This small molecule binds to this protein.
Small molecule (SMILES): Nc1ncnc2c1ncn2[C@@H]1O[C@H](CO[P](=O)(O)O[C@H]2[C@@H](O)[C@H](n3ccc(=O)[nH]c3=O)O[C@@H]2CO[P](=O)(O)O[C@H]2[C@@H](O)[C@H](n3ccc(=O)[nH]c3=O)O[C@@H]2CO[P](=O)(O)O[C@H]2[C@@H](O)[C@H](n3ccc(=O)[nH]c3=O)O[C@@H]2COP(=O)=O)[C@@H](O[P](=O)(O)OC[C@H]2O[C@@H](n3ccc(=O)[nH]c3=O)[C@H](O)[C@@H]2O[P](=O)(O)OC[C@H]2O[C@@H](n3ccc(=O)[nH]c3=O)[C@H](O)[C@@H]2O[P](=O)(O)OC[C@H]2O[C@@H](n3ccc(=O)[nH]c3=O)[C@H](O)[C@@H]2O)[C@H]1O

Binding-site contacts:
Ligand atom O4' contacts residue TYR10 of chain 1.B at 3.4 Å.
Ligand atom C2 contacts residue PHE40 of chain 1.B at 3.4 Å (hydrophobic).
Ligand atom OP2 contacts residue LYS81 of chain 1.B at 2.9 Å (salt-bridge).
Ligand atom O2 contacts residue PHE8 of chain 1.A at 3.3 Å.
Ligand atom N3 contacts residue LYS46 of chain 1.A at 3.0 Å (salt-bridge).
Ligand atom N6 contacts residue GLN14 of chain 1.A at 3.2 Å (h-bond).
Ligand atom O4 contacts residue TYR10 of chain 1.B at 3.4 Å.
Ligand atom O2 contacts residue THR82 of chain 1.A at 3.1 Å (h-bond).
Ligand atom O2 contacts residue LYS35 of chain 1.A at 2.4 Å (salt-bridge).
Ligand atom OP2 contacts residue LYS81 of chain 1.A at 3.0 Å (salt-bridge).
Ligand atom O2' contacts residue LYS81 of chain 1.B at 3.2 Å (salt-bridge).
Ligand atom O2' contacts residue LYS81 of chain 1.A at 3.1 Å (salt-bridge).
Ligand atom N7 contacts residue ASP39 of chain 1.A at 3.2 Å (salt-bridge).
Ligand atom N1 contacts residue GLN14 of chain 1.A at 3.1 Å (h-bond).
Ligand atom N3 contacts residue TYR10 of chain 1.A at 3.3 Å.
Ligand atom O2' contacts residue LYS46 of chain 1.A at 2.7 Å (salt-bridge).
Ligand atom OP2 contacts residue LYS84 of chain 1.A at 3.1 Å (salt-bridge).
Ligand atom C4 contacts residue TYR10 of chain 1.B at 3.3 Å (hydrophobic).
Ligand atom O2 contacts residue GLN77 of chain 1.B at 3.3 Å (h-bond).
Ligand atom O2 contacts residue THR82 of chain 1.B at 3.1 Å (h-bond).
Ligand atom O2 contacts residue LYS81 of chain 1.A at 3.3 Å.
Ligand atom O4' contacts residue PHE8 of chain 1.B at 3.2 Å.
Ligand atom O2 contacts residue LYS81 of chain 1.B at 3.3 Å.
Ligand atom N3 contacts residue GLN77 of chain 1.A at 2.8 Å (h-bond).
Ligand atom C5 contacts residue TYR10 of chain 1.B at 3.2 Å (hydrophobic).
Ligand atom N3 contacts residue THR82 of chain 1.A at 3.1 Å (h-bond).
Ligand atom O2 contacts residue LYS35 of chain 1.B at 3.2 Å.
Ligand atom N3 contacts residue THR82 of chain 1.B at 3.2 Å (h-bond).
Ligand atom C4 contacts residue LYS46 of chain 1.A at 3.1 Å.
Ligand atom O2 contacts residue PHE8 of chain 1.B at 3.3 Å.
Ligand atom N3 contacts residue GLN77 of chain 1.B at 3.0 Å (h-bond).
Ligand atom C4 contacts residue TYR10 of chain 1.A at 3.2 Å (hydrophobic).
Ligand atom O2' contacts residue THR82 of chain 1.B at 2.9 Å (h-bond).
Ligand atom C2 contacts residue THR82 of chain 1.B at 3.2 Å.
Ligand atom N3 contacts residue PHE8 of chain 1.A at 3.3 Å.
Ligand atom O2' contacts residue THR82 of chain 1.A at 2.8 Å (h-bond).
Ligand atom C2' contacts residue LYS46 of chain 1.A at 3.4 Å.
Ligand atom O4 contacts residue GLN77 of chain 1.A at 2.9 Å (h-bond).
Ligand atom O2' contacts residue LYS84 of chain 1.A at 3.0 Å.
Ligand atom C2 contacts residue THR82 of chain 1.A at 3.2 Å.

Sequence of chain 1.B:
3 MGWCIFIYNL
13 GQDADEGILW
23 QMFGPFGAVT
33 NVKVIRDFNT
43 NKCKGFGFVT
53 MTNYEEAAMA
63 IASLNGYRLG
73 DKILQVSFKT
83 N

Sequence of chain 1.A:
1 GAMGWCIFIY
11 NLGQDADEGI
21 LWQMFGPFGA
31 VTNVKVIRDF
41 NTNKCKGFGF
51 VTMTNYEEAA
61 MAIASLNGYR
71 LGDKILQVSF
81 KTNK